Sequence of chain 1.B:
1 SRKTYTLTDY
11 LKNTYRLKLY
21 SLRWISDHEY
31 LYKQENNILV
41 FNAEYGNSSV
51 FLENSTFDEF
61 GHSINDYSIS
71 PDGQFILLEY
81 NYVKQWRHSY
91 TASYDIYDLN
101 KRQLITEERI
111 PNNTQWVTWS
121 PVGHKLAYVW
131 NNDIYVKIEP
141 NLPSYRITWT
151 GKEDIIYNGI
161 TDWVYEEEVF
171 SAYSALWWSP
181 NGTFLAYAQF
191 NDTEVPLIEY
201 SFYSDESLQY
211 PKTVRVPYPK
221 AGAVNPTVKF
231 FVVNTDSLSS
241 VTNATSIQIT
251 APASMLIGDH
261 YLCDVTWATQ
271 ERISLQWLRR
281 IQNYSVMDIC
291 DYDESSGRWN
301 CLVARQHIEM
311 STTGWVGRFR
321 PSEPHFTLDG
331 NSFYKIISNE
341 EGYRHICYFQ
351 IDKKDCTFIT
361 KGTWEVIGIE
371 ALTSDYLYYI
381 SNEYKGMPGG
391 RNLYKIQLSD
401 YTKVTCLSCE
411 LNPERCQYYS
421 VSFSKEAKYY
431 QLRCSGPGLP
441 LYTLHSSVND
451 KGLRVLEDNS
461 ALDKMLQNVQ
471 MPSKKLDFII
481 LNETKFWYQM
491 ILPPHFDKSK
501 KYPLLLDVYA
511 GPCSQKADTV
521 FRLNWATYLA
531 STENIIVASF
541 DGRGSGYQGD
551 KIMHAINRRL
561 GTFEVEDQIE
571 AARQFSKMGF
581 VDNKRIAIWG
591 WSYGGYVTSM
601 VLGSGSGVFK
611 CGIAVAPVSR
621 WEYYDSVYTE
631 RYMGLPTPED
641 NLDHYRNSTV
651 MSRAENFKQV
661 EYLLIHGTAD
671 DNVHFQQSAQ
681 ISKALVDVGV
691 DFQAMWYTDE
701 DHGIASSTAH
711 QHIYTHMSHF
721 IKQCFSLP

This protein binds this small molecule.
Small molecule (SMILES): CC(=O)N[C@@H]1[C@@H](O)[C@H](O)[C@@H](CO)O[C@H]1O

Binding-site contacts:
Ligand atom C8 contacts residue GLU29 of chain 1.B at 3.5 Å.
Ligand atom C8 contacts residue SER49 of chain 1.B at 4.0 Å.
Ligand atom C7 contacts residue SER49 of chain 1.B at 3.3 Å.
Ligand atom C8 contacts residue ASN42 of chain 1.B at 4.1 Å.
Ligand atom O5 contacts residue ASN47 of chain 1.B at 2.6 Å (h-bond).
Ligand atom N2 contacts residue ASN42 of chain 1.B at 4.1 Å.
Ligand atom O7 contacts residue ASN47 of chain 1.B at 3.9 Å.
Ligand atom O7 contacts residue VAL40 of chain 1.B at 4.4 Å.
Ligand atom C7 contacts residue ASN47 of chain 1.B at 4.0 Å.
Ligand atom C5 contacts residue ASN47 of chain 1.B at 4.0 Å.
Ligand atom N2 contacts residue SER49 of chain 1.B at 4.4 Å.
Ligand atom C8 contacts residue ASN47 of chain 1.B at 4.2 Å.
Ligand atom C1 contacts residue ASN47 of chain 1.B at 2.3 Å.
Ligand atom O7 contacts residue SER49 of chain 1.B at 2.2 Å (h-bond).
Ligand atom C2 contacts residue ASN47 of chain 1.B at 3.1 Å.
Ligand atom C8 contacts residue VAL40 of chain 1.B at 3.6 Å (hydrophobic).
Ligand atom O7 contacts residue SER48 of chain 1.B at 3.6 Å.
Ligand atom C8 contacts residue PHE41 of chain 1.B at 4.2 Å (hydrophobic).
Ligand atom C7 contacts residue VAL40 of chain 1.B at 4.4 Å (hydrophobic).
Ligand atom N2 contacts residue ASN47 of chain 1.B at 3.5 Å (h-bond).
Ligand atom C3 contacts residue ASN47 of chain 1.B at 4.4 Å.
Ligand atom C7 contacts residue SER48 of chain 1.B at 4.4 Å.